Binding-site contacts:
Ligand atom C5 contacts residue LEU121 of chain 1.A at 3.9 Å (hydrophobic).
Ligand atom C7 contacts residue LEU84 of chain 1.A at 4.2 Å (hydrophobic).
Ligand atom C13 contacts residue GLN102 of chain 1.A at 3.1 Å.
Ligand atom C6 contacts residue VAL87 of chain 1.A at 4.1 Å (hydrophobic).
Ligand atom N2 contacts residue GLN102 of chain 1.A at 3.7 Å.
Ligand atom N3 contacts residue LEU121 of chain 1.A at 4.0 Å.
Ligand atom C4 contacts residue VAL103 of chain 1.A at 3.9 Å (hydrophobic).
Ligand atom C11 contacts residue TYR88 of chain 1.A at 4.2 Å (hydrophobic).
Ligand atom C8 contacts residue LEU84 of chain 1.A at 3.4 Å (hydrophobic).
Ligand atom C6 contacts residue PHE153 of chain 1.A at 4.2 Å (hydrophobic).
Ligand atom N2 contacts residue PHE114 of chain 1.A at 3.7 Å.
Ligand atom C14 contacts residue ALA99 of chain 1.A at 4.0 Å (hydrophobic).
Ligand atom N1 contacts residue GLN102 of chain 1.A at 3.4 Å (h-bond).
Ligand atom C4 contacts residue LEU118 of chain 1.A at 4.2 Å (hydrophobic).
Ligand atom N1 contacts residue LEU118 of chain 1.A at 4.2 Å.
Ligand atom N2 contacts residue LEU118 of chain 1.A at 3.7 Å.
Ligand atom C5 contacts residue LEU118 of chain 1.A at 3.6 Å (hydrophobic).
Ligand atom C14 contacts residue LEU118 of chain 1.A at 3.9 Å (hydrophobic).
Ligand atom C6 contacts residue ALA99 of chain 1.A at 3.8 Å (hydrophobic).
Ligand atom C4 contacts residue LEU84 of chain 1.A at 4.3 Å (hydrophobic).
Ligand atom C5 contacts residue ALA99 of chain 1.A at 4.0 Å (hydrophobic).
Ligand atom C11 contacts residue ALA99 of chain 1.A at 3.6 Å (hydrophobic).
Ligand atom C11 contacts residue LEU118 of chain 1.A at 3.8 Å (hydrophobic).
Ligand atom N3 contacts residue PHE114 of chain 1.A at 3.5 Å.
Ligand atom C11 contacts residue VAL87 of chain 1.A at 4.2 Å (hydrophobic).
Ligand atom C7 contacts residue LEU118 of chain 1.A at 4.2 Å (hydrophobic).
Ligand atom C7 contacts residue ALA99 of chain 1.A at 3.6 Å (hydrophobic).
Ligand atom C6 contacts residue LEU121 of chain 1.A at 4.0 Å (hydrophobic).
Ligand atom N1 contacts residue VAL111 of chain 1.A at 3.5 Å.
Ligand atom C8 contacts residue ALA99 of chain 1.A at 4.3 Å (hydrophobic).
Ligand atom C8 contacts residue ILE78 of chain 1.A at 3.4 Å (hydrophobic).
Ligand atom N3 contacts residue SER117 of chain 1.A at 3.6 Å.
Ligand atom C4 contacts residue ALA99 of chain 1.A at 3.8 Å (hydrophobic).
Ligand atom C8 contacts residue TYR88 of chain 1.A at 4.1 Å (hydrophobic).
Ligand atom C6 contacts residue LEU118 of chain 1.A at 3.5 Å (hydrophobic).
Ligand atom N3 contacts residue LEU133 of chain 1.A at 3.8 Å.
Ligand atom C13 contacts residue VAL111 of chain 1.A at 4.1 Å (hydrophobic).
Ligand atom C14 contacts residue PHE153 of chain 1.A at 4.2 Å (hydrophobic).
Ligand atom N3 contacts residue LEU118 of chain 1.A at 3.5 Å.
Ligand atom C5 contacts residue PHE153 of chain 1.A at 3.6 Å (hydrophobic).

Sequence of chain 1.A:
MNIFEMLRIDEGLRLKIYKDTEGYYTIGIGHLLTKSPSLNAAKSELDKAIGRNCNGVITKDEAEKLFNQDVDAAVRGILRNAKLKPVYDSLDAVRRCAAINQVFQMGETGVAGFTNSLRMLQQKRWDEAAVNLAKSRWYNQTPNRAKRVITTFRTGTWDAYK

A protein and the small-molecule ligand that binds it are described below.
Small molecule (SMILES): Cc1cccc(CN=[N+]=[N-])c1